Sequence of chain 1.C:
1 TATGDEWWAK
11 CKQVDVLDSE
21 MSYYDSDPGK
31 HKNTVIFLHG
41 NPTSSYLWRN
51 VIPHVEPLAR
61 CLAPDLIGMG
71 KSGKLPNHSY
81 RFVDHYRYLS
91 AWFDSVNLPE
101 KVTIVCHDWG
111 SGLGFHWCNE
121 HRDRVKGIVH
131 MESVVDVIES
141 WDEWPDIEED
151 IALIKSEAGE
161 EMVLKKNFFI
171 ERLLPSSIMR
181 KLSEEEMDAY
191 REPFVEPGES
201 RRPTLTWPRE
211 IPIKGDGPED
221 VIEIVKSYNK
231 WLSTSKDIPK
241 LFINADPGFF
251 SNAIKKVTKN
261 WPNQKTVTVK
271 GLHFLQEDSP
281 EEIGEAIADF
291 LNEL

This protein binds this small molecule.
Small molecule (SMILES): O=c1n(Cc2ccc(O)cc2)[nH]c2c(Cc3ccccc3)nc(-c3ccc(O)cc3)c[n+]12

Binding-site contacts:
Ligand atom C10 contacts residue PHE250 of chain 1.C at 3.4 Å (hydrophobic).
Ligand atom C25 contacts residue LEU173 of chain 1.C at 3.6 Å (hydrophobic).
Ligand atom C13 contacts residue PHE250 of chain 1.C at 3.8 Å (hydrophobic).
Ligand atom O09 contacts residue TRP144 of chain 1.C at 3.3 Å.
Ligand atom C18 contacts residue LEU173 of chain 1.C at 3.8 Å (hydrophobic).
Ligand atom C19 contacts residue LEU173 of chain 1.C at 3.3 Å (hydrophobic).
Ligand atom C04 contacts residue ASP108 of chain 1.C at 3.9 Å.
Ligand atom C11 contacts residue VAL134 of chain 1.C at 3.7 Å (hydrophobic).
Ligand atom C26 contacts residue LEU173 of chain 1.C at 3.6 Å (hydrophobic).
Ligand atom C04 contacts residue TRP109 of chain 1.C at 3.2 Å (hydrophobic).
Ligand atom O01 contacts residue ILE211 of chain 1.C at 3.7 Å.
Ligand atom O01 contacts residue PRO208 of chain 1.C at 3.6 Å.
Ligand atom C08 contacts residue SER133 of chain 1.C at 3.3 Å.
Ligand atom C15 contacts residue PHE250 of chain 1.C at 3.6 Å (hydrophobic).
Ligand atom O09 contacts residue PHE250 of chain 1.C at 3.4 Å.
Ligand atom N12 contacts residue PHE250 of chain 1.C at 3.4 Å.
Ligand atom N03 contacts residue TRP109 of chain 1.C at 3.7 Å.
Ligand atom C07 contacts residue PHE250 of chain 1.C at 3.6 Å (hydrophobic).
Ligand atom C21 contacts residue PHE249 of chain 1.C at 3.6 Å (hydrophobic).
Ligand atom O28 contacts residue PHE168 of chain 1.C at 3.5 Å.
Ligand atom C08 contacts residue PHE250 of chain 1.C at 3.6 Å (hydrophobic).
Ligand atom O09 contacts residue SER133 of chain 1.C at 2.8 Å (h-bond).
Ligand atom O01 contacts residue TRP109 of chain 1.C at 3.5 Å (h-bond).
Ligand atom C06 contacts residue PHE250 of chain 1.C at 3.8 Å (hydrophobic).
Ligand atom N12 contacts residue ASP108 of chain 1.C at 3.3 Å (salt-bridge).
Ligand atom C17 contacts residue HIS273 of chain 1.C at 3.7 Å.
Ligand atom C18 contacts residue PHE274 of chain 1.C at 3.4 Å (hydrophobic).
Ligand atom C11 contacts residue ASP108 of chain 1.C at 3.9 Å.
Ligand atom C27 contacts residue ASP150 of chain 1.C at 3.8 Å.
Ligand atom C19 contacts residue SER177 of chain 1.C at 3.5 Å.
Ligand atom C30 contacts residue ILE151 of chain 1.C at 3.8 Å (hydrophobic).
Ligand atom C05 contacts residue PHE250 of chain 1.C at 3.9 Å (hydrophobic).
Ligand atom N03 contacts residue ASP108 of chain 1.C at 3.9 Å.
Ligand atom C10 contacts residue SER133 of chain 1.C at 3.3 Å.
Ligand atom O28 contacts residue ASP150 of chain 1.C at 3.5 Å.
Ligand atom C10 contacts residue GLU132 of chain 1.C at 3.8 Å.
Ligand atom C11 contacts residue PHE250 of chain 1.C at 3.6 Å (hydrophobic).
Ligand atom C20 contacts residue SER177 of chain 1.C at 3.7 Å.
Ligand atom C02 contacts residue TRP109 of chain 1.C at 3.8 Å (hydrophobic).
Ligand atom C16 contacts residue HIS273 of chain 1.C at 3.9 Å.